Binding-site contacts:
Ligand atom O6 contacts residue CYS345 of chain 1.C at 3.2 Å.
Ligand atom O6 contacts residue GLY407 of chain 1.C at 3.7 Å.
Ligand atom C5 contacts residue NAG1 of chain 1.OA at 3.8 Å.
Ligand atom C5 contacts residue ASN230 of chain 1.C at 3.7 Å.
Ligand atom C1 contacts residue ASN230 of chain 1.C at 1.4 Å.
Ligand atom C1 contacts residue SER413 of chain 1.C at 3.7 Å.
Ligand atom O5 contacts residue ASN230 of chain 1.C at 2.4 Å (h-bond).
Ligand atom O6 contacts residue VAL408 of chain 1.C at 2.4 Å (h-bond).
Ligand atom O5 contacts residue VAL412 of chain 1.C at 4.0 Å.
Ligand atom O4 contacts residue ILE405 of chain 1.C at 3.4 Å.
Ligand atom O5 contacts residue NAG1 of chain 1.OA at 3.6 Å.
Ligand atom C2 contacts residue ASN230 of chain 1.C at 2.4 Å.
Ligand atom O4 contacts residue GLN406 of chain 1.C at 3.8 Å.
Ligand atom O4 contacts residue SER177 of chain 1.C at 3.8 Å.
Ligand atom N2 contacts residue SER413 of chain 1.C at 3.6 Å.
Ligand atom O4 contacts residue VAL412 of chain 1.C at 3.4 Å (h-bond).
Ligand atom N2 contacts residue ASN230 of chain 1.C at 2.8 Å (h-bond).
Ligand atom C5 contacts residue VAL412 of chain 1.C at 3.3 Å (hydrophobic).
Ligand atom C6 contacts residue GLY407 of chain 1.C at 3.8 Å.
Ligand atom C4 contacts residue VAL412 of chain 1.C at 3.6 Å (hydrophobic).
Ligand atom O3 contacts residue CYS411 of chain 1.C at 3.7 Å.
Ligand atom C6 contacts residue NAG1 of chain 1.OA at 3.7 Å.
Ligand atom C8 contacts residue ASN344 of chain 1.C at 3.8 Å.
Ligand atom C6 contacts residue GLY346 of chain 1.C at 3.7 Å.
Ligand atom O7 contacts residue PRO180 of chain 1.C at 3.9 Å.
Ligand atom C6 contacts residue ARG410 of chain 1.C at 3.6 Å.
Ligand atom O5 contacts residue CYS411 of chain 1.C at 3.6 Å.
Ligand atom O4 contacts residue GLY407 of chain 1.C at 3.4 Å (h-bond).
Ligand atom C6 contacts residue GLY346 of chain 1.C at 3.6 Å.
Ligand atom O6 contacts residue ILE409 of chain 1.C at 3.4 Å.
Ligand atom C6 contacts residue CYS411 of chain 1.C at 3.9 Å (hydrophobic).
Ligand atom O6 contacts residue GLY346 of chain 1.C at 3.4 Å (h-bond).
Ligand atom C8 contacts residue LEU229 of chain 1.C at 3.7 Å (hydrophobic).
Ligand atom O6 contacts residue GLY346 of chain 1.C at 2.6 Å (h-bond).
Ligand atom C6 contacts residue VAL408 of chain 1.C at 3.5 Å (hydrophobic).
Ligand atom C7 contacts residue ASN230 of chain 1.C at 3.7 Å.
Ligand atom C3 contacts residue ASN230 of chain 1.C at 3.8 Å.
Ligand atom C1 contacts residue VAL412 of chain 1.C at 3.8 Å (hydrophobic).
Ligand atom O7 contacts residue ASN344 of chain 1.C at 4.0 Å.
Ligand atom C3 contacts residue VAL412 of chain 1.C at 3.5 Å (hydrophobic).

This small molecule binds to this protein.
Small molecule (SMILES): CC(=O)N[C@H]1[C@H](O[C@H]2[C@H](O)[C@@H](NC(C)=O)CO[C@@H]2CO)O[C@H](CO)[C@@H](O[C@@H]2O[C@H](CO)[C@@H](O)[C@H](O[C@H]3O[C@H](CO)[C@@H](O)[C@H](O)[C@@H]3O[C@H]3O[C@H](CO)[C@@H](O)[C@H](O)[C@@H]3O)[C@@H]2O)[C@@H]1O

Sequence of chain 1.C:
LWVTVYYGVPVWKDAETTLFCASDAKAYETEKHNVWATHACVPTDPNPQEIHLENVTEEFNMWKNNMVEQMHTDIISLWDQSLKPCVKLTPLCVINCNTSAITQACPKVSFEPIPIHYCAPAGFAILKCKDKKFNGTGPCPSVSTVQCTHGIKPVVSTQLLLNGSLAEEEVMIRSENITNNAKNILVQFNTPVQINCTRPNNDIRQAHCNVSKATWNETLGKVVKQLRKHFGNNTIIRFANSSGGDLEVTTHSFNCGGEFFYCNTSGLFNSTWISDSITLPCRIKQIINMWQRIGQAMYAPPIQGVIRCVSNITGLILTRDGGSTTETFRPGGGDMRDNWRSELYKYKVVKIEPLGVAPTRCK